Sequence of chain 1.C:
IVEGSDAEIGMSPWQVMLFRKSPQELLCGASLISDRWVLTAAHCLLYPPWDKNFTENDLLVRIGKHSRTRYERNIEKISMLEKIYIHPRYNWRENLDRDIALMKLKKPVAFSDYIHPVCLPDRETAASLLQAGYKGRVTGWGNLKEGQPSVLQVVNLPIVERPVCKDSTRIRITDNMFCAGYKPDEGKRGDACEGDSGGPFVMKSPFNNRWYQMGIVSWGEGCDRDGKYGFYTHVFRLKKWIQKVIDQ

Binding-site contacts:
Ligand atom O5 contacts residue ARG170 of chain 1.C at 4.3 Å.
Ligand atom C2 contacts residue ARG170 of chain 1.C at 4.3 Å.
Ligand atom O6 contacts residue LEU130 of chain 1.C at 3.9 Å.
Ligand atom O4 contacts residue ARG170 of chain 1.C at 2.9 Å (salt-bridge).
Ligand atom O6 contacts residue HIS242 of chain 1.C at 3.7 Å.
Ligand atom C6 contacts residue ARG170 of chain 1.C at 4.0 Å.
Ligand atom C5 contacts residue ARG170 of chain 1.C at 3.2 Å.
Ligand atom S4 contacts residue VAL168 of chain 1.C at 3.7 Å.
Ligand atom C4 contacts residue ARG170 of chain 1.C at 3.4 Å.
Ligand atom O4 contacts residue VAL168 of chain 1.C at 4.5 Å.
Ligand atom S4 contacts residue ARG170 of chain 1.C at 4.0 Å.
Ligand atom C3 contacts residue ARG170 of chain 1.C at 3.3 Å.
Ligand atom O3 contacts residue ARG170 of chain 1.C at 4.0 Å.
Ligand atom S4 contacts residue ILE167 of chain 1.C at 4.1 Å.
Ligand atom C6 contacts residue HIS242 of chain 1.C at 3.7 Å.

A protein and the small-molecule ligand that binds it are described below.
Small molecule (SMILES): O=S(=O)(O)OC[C@H]1O[C@H](O)[C@H](OS(=O)(=O)O)[C@@H](OS(=O)(=O)O)[C@@H]1OS(=O)(=O)O